Binding-site contacts:
Ligand atom C3A contacts residue PHE186 of chain 2.A at 3.1 Å (hydrophobic).
Ligand atom C3C contacts residue TYR128 of chain 2.A at 3.1 Å (hydrophobic).
Ligand atom C1C contacts residue TYR197 of chain 2.A at 3.7 Å (hydrophobic).
Ligand atom CM6 contacts residue TYR152 of chain 2.A at 3.4 Å (hydrophobic).
Ligand atom N1A contacts residue PHE186 of chain 2.A at 3.5 Å.
Ligand atom F2 contacts residue VAL176 of chain 2.A at 2.7 Å.
Ligand atom C2C contacts residue TYR128 of chain 2.A at 3.2 Å (hydrophobic).
Ligand atom C5B contacts residue TYR152 of chain 2.A at 3.4 Å (hydrophobic).
Ligand atom F3 contacts residue VAL176 of chain 2.A at 3.6 Å.
Ligand atom F3 contacts residue ALA150 of chain 2.A at 3.0 Å.
Ligand atom CM2 contacts residue TYR128 of chain 2.A at 3.4 Å (hydrophobic).
Ligand atom O1 contacts residue MET221 of chain 2.A at 3.7 Å.
Ligand atom CM4 contacts residue VAL176 of chain 2.A at 3.7 Å (hydrophobic).
Ligand atom N1A contacts residue ALA24 of chain 2.C at 3.3 Å.
Ligand atom O1A contacts residue PRO174 of chain 2.A at 3.4 Å.
Ligand atom F1 contacts residue PHE186 of chain 2.A at 3.3 Å.
Ligand atom C1C contacts residue TYR128 of chain 2.A at 3.3 Å (hydrophobic).
Ligand atom N3A contacts residue TYR152 of chain 2.A at 3.5 Å.
Ligand atom C3 contacts residue LEU106 of chain 2.A at 3.4 Å (hydrophobic).
Ligand atom CM4 contacts residue PHE186 of chain 2.A at 3.5 Å (hydrophobic).
Ligand atom CM2 contacts residue MET224 of chain 2.A at 3.5 Å (hydrophobic).
Ligand atom N3A contacts residue PHE186 of chain 2.A at 3.1 Å.
Ligand atom C2A contacts residue TYR152 of chain 2.A at 3.5 Å (hydrophobic).
Ligand atom O1A contacts residue ALA24 of chain 2.C at 3.4 Å.
Ligand atom C4B contacts residue TYR152 of chain 2.A at 3.6 Å (hydrophobic).
Ligand atom C4 contacts residue TYR197 of chain 2.A at 3.7 Å (hydrophobic).
Ligand atom F3 contacts residue TYR152 of chain 2.A at 3.6 Å.
Ligand atom F3 contacts residue SER175 of chain 2.A at 2.8 Å.
Ligand atom C3B contacts residue MET224 of chain 2.A at 3.6 Å (hydrophobic).
Ligand atom O1A contacts residue PHE186 of chain 2.A at 3.4 Å.
Ligand atom C2A contacts residue PHE186 of chain 2.A at 3.3 Å (hydrophobic).
Ligand atom F1 contacts residue MET224 of chain 2.A at 3.7 Å.
Ligand atom CM3 contacts residue ASN219 of chain 2.A at 3.5 Å.
Ligand atom CM4 contacts residue ALA150 of chain 2.A at 3.7 Å (hydrophobic).
Ligand atom N1A contacts residue PRO174 of chain 2.A at 3.5 Å.
Ligand atom C6B contacts residue TYR152 of chain 2.A at 3.6 Å (hydrophobic).
Ligand atom CM6 contacts residue VAL191 of chain 2.A at 3.7 Å (hydrophobic).
Ligand atom F3 contacts residue PRO174 of chain 2.A at 3.1 Å.
Ligand atom F2 contacts residue PHE186 of chain 2.A at 3.1 Å.
Ligand atom C4 contacts residue LEU106 of chain 2.A at 3.3 Å (hydrophobic).

This small molecule binds to this protein.
Small molecule (SMILES): Cc1cc(CCCOc2c(C)cc(-c3noc(C(F)(F)F)n3)cc2C)on1

Sequence of chain 2.A:
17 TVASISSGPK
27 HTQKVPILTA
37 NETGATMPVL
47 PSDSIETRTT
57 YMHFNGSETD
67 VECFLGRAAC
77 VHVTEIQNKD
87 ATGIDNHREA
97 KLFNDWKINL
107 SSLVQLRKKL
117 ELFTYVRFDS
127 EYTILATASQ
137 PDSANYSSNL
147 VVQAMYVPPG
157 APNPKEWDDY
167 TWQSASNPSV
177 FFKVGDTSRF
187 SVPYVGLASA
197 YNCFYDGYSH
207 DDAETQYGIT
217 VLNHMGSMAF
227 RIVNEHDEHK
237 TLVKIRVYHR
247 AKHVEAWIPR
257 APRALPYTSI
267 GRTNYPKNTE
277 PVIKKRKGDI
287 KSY

Sequence of chain 3.C:
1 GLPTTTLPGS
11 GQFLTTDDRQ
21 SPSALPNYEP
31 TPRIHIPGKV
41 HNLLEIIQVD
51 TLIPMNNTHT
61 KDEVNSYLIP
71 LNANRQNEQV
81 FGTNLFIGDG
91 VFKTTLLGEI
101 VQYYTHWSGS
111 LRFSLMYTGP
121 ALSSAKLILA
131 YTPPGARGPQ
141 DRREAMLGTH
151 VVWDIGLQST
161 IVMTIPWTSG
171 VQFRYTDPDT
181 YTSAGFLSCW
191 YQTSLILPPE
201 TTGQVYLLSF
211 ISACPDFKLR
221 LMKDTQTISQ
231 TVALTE

Sequence of chain 2.C:
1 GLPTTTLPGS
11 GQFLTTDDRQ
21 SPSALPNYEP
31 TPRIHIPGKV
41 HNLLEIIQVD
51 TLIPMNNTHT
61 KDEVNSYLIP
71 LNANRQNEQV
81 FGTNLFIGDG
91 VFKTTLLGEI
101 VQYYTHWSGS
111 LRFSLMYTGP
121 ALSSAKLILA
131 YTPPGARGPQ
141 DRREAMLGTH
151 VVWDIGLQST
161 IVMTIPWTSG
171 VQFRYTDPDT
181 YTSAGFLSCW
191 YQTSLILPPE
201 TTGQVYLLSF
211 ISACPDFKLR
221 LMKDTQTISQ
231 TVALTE